Sequence of chain 2.D:
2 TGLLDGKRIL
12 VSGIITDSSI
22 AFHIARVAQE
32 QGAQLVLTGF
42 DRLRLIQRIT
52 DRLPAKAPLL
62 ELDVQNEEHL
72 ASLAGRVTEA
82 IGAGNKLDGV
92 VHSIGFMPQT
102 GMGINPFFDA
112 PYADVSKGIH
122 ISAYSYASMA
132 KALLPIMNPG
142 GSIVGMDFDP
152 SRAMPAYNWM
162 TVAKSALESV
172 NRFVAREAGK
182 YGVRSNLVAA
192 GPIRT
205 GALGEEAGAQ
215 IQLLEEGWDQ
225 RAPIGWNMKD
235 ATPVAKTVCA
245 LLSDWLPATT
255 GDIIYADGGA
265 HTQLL

A small-molecule ligand and the protein it binds are described below.
Small molecule (SMILES): CCCCCCCCc1ccc(Oc2ccccc2)c(O)c1

Sequence of chain 1.C:
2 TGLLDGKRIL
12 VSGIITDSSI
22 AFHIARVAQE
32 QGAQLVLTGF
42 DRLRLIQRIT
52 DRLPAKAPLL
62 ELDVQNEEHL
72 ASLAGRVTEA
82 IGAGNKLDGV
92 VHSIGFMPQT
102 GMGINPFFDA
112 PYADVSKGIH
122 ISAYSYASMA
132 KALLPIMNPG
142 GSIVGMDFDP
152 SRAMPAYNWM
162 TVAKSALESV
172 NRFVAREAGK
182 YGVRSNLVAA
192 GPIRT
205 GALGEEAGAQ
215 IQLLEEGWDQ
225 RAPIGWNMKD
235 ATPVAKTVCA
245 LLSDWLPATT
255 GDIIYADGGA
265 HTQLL

Binding-site contacts:
Ligand atom C13 contacts residue MET103 of chain 2.D at 3.4 Å (hydrophobic).
Ligand atom O17 contacts residue LYS165 of chain 2.D at 3.9 Å.
Ligand atom C10 contacts residue PHE97 of chain 2.D at 3.8 Å (hydrophobic).
Ligand atom C1 contacts residue NAD1 of chain 2.L at 3.4 Å.
Ligand atom C3 contacts residue NAD1 of chain 2.L at 3.3 Å.
Ligand atom C5 contacts residue NAD1 of chain 2.L at 3.4 Å.
Ligand atom C18 contacts residue MET155 of chain 2.D at 3.6 Å (hydrophobic).
Ligand atom C12 contacts residue MET161 of chain 2.D at 3.5 Å (hydrophobic).
Ligand atom C20 contacts residue MET155 of chain 2.D at 3.8 Å (hydrophobic).
Ligand atom C11 contacts residue MET161 of chain 2.D at 3.7 Å (hydrophobic).
Ligand atom C14 contacts residue PRO193 of chain 2.D at 4.0 Å (hydrophobic).
Ligand atom C12 contacts residue MET103 of chain 2.D at 3.4 Å (hydrophobic).
Ligand atom C18 contacts residue PRO156 of chain 2.D at 3.9 Å (hydrophobic).
Ligand atom C1 contacts residue PHE149 of chain 2.D at 3.7 Å (hydrophobic).
Ligand atom C19 contacts residue PRO156 of chain 2.D at 3.3 Å (hydrophobic).
Ligand atom C19 contacts residue LEU218 of chain 2.D at 3.2 Å (hydrophobic).
Ligand atom C13 contacts residue MET161 of chain 2.D at 3.8 Å (hydrophobic).
Ligand atom C18 contacts residue LEU218 of chain 2.D at 3.7 Å (hydrophobic).
Ligand atom C20 contacts residue PRO156 of chain 2.D at 3.5 Å (hydrophobic).
Ligand atom C11 contacts residue PHE97 of chain 2.D at 3.5 Å (hydrophobic).
Ligand atom C21 contacts residue ILE215 of chain 2.D at 3.7 Å (hydrophobic).
Ligand atom C1 contacts residue TYR158 of chain 2.D at 3.6 Å (hydrophobic).
Ligand atom C2 contacts residue NAD1 of chain 2.L at 3.2 Å.
Ligand atom C8 contacts residue NAD1 of chain 2.L at 3.7 Å.
Ligand atom C14 contacts residue PHE149 of chain 2.D at 3.4 Å (hydrophobic).
Ligand atom O17 contacts residue NAD1 of chain 2.L at 2.8 Å (h-bond).
Ligand atom C6 contacts residue NAD1 of chain 2.L at 3.4 Å.
Ligand atom O17 contacts residue TYR158 of chain 2.D at 2.7 Å (h-bond).
Ligand atom C21 contacts residue LEU269 of chain 1.C at 3.8 Å (hydrophobic).
Ligand atom C9 contacts residue NAD1 of chain 2.L at 3.5 Å.
Ligand atom C15 contacts residue PHE149 of chain 2.D at 3.5 Å (hydrophobic).
Ligand atom C20 contacts residue LEU218 of chain 2.D at 3.3 Å (hydrophobic).
Ligand atom C11 contacts residue GLY96 of chain 2.D at 3.5 Å.
Ligand atom O7 contacts residue NAD1 of chain 2.L at 3.3 Å.
Ligand atom C6 contacts residue TYR158 of chain 2.D at 3.4 Å (hydrophobic).
Ligand atom C4 contacts residue NAD1 of chain 2.L at 3.4 Å.
Ligand atom C10 contacts residue GLY96 of chain 2.D at 3.2 Å.
Ligand atom C16 contacts residue LEU218 of chain 2.D at 3.8 Å (hydrophobic).
Ligand atom C21 contacts residue LEU218 of chain 2.D at 3.3 Å (hydrophobic).
Ligand atom C14 contacts residue NAD1 of chain 2.L at 3.6 Å.